Binding-site contacts:
Ligand atom C1 contacts residue SER346 of chain 1.A at 4.2 Å.
Ligand atom C6 contacts residue PHE345 of chain 1.A at 4.2 Å (hydrophobic).
Ligand atom O7 contacts residue PRO343 of chain 1.A at 3.6 Å.
Ligand atom C1 contacts residue ASN349 of chain 1.A at 1.6 Å.
Ligand atom C8 contacts residue PRO343 of chain 1.A at 4.2 Å (hydrophobic).
Ligand atom O5 contacts residue SER346 of chain 1.A at 3.6 Å (h-bond).
Ligand atom C5 contacts residue GLY344 of chain 1.A at 4.4 Å.
Ligand atom C7 contacts residue ASN349 of chain 1.A at 3.3 Å.
Ligand atom C8 contacts residue ASN349 of chain 1.A at 3.7 Å.
Ligand atom O5 contacts residue ASN349 of chain 1.A at 2.4 Å (h-bond).
Ligand atom C6 contacts residue SER346 of chain 1.A at 4.0 Å.
Ligand atom C5 contacts residue PHE345 of chain 1.A at 4.3 Å (hydrophobic).
Ligand atom C3 contacts residue GLY344 of chain 1.A at 4.3 Å.
Ligand atom C5 contacts residue SER346 of chain 1.A at 4.1 Å.
Ligand atom C3 contacts residue ASN349 of chain 1.A at 4.0 Å.
Ligand atom C7 contacts residue PRO343 of chain 1.A at 4.3 Å (hydrophobic).
Ligand atom O7 contacts residue ASN349 of chain 1.A at 3.7 Å.
Ligand atom C7 contacts residue GLY344 of chain 1.A at 3.5 Å.
Ligand atom N2 contacts residue ASN349 of chain 1.A at 3.1 Å (h-bond).
Ligand atom O5 contacts residue SER346 of chain 1.A at 3.7 Å.
Ligand atom C1 contacts residue GLY344 of chain 1.A at 4.3 Å.
Ligand atom C4 contacts residue ASN349 of chain 1.A at 4.4 Å.
Ligand atom C5 contacts residue ASN349 of chain 1.A at 3.7 Å.
Ligand atom C6 contacts residue ASP348 of chain 1.A at 4.5 Å.
Ligand atom O7 contacts residue PHE345 of chain 1.A at 4.3 Å.
Ligand atom C8 contacts residue GLY344 of chain 1.A at 3.7 Å.
Ligand atom O4 contacts residue GLY344 of chain 1.A at 4.2 Å.
Ligand atom C8 contacts residue ALA342 of chain 1.A at 3.9 Å (hydrophobic).
Ligand atom C8 contacts residue PHE345 of chain 1.A at 3.9 Å (hydrophobic).
Ligand atom C1 contacts residue SER346 of chain 1.A at 4.4 Å.
Ligand atom C6 contacts residue ASN349 of chain 1.A at 4.2 Å.
Ligand atom C2 contacts residue ASN349 of chain 1.A at 2.8 Å.
Ligand atom O7 contacts residue GLY344 of chain 1.A at 2.6 Å (h-bond).

Sequence of chain 1.A:
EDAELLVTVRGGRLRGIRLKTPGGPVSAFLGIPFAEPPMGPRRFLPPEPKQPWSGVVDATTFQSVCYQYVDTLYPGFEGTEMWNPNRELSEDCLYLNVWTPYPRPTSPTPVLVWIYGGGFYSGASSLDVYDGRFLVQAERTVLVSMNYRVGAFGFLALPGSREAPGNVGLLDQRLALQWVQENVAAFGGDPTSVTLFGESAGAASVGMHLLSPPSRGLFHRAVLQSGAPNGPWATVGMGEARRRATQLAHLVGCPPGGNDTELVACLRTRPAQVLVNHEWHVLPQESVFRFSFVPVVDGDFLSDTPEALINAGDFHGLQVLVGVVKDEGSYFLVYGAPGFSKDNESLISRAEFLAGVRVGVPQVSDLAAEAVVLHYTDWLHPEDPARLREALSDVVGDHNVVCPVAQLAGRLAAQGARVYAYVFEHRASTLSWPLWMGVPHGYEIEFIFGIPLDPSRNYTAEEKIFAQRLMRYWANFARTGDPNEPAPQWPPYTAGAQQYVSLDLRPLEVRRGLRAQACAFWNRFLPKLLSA

A small-molecule ligand and the protein it binds are described below.
Small molecule (SMILES): CC(=O)N[C@H]1[C@H](O[C@H]2[C@H](O)[C@@H](NC(C)=O)CO[C@@H]2CO[C@@H]2O[C@@H](C)[C@@H](O)[C@@H](O)[C@@H]2O)O[C@H](CO)[C@@H](O)[C@@H]1O